The protein below binds the small molecule below.
Small molecule (SMILES): Cc1ccc2c(=O)c(C(=O)O)c[nH]c2n1

Sequence of chain 2.A:
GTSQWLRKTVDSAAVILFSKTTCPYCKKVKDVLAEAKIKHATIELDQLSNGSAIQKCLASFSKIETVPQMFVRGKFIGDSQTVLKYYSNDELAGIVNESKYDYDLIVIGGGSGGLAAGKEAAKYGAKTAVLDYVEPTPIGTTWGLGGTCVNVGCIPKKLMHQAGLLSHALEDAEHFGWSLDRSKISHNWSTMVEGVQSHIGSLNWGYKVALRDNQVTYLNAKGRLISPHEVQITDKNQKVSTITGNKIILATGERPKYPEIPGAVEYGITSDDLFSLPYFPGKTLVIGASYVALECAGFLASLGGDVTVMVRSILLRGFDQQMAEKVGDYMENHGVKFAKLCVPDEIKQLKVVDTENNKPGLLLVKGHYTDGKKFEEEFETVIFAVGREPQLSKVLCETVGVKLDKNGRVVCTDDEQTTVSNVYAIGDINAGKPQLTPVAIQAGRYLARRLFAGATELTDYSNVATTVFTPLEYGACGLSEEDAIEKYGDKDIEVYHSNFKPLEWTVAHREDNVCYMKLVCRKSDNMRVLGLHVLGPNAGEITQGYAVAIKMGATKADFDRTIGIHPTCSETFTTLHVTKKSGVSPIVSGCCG

Binding-site contacts:
Ligand atom O15 contacts residue LEU355 of chain 2.A at 4.0 Å.
Ligand atom O09 contacts residue GLU381 of chain 2.A at 4.4 Å.
Ligand atom C10 contacts residue LEU355 of chain 2.A at 4.1 Å (hydrophobic).
Ligand atom N12 contacts residue LEU369 of chain 2.A at 4.3 Å.
Ligand atom C11 contacts residue LEU355 of chain 2.A at 3.7 Å (hydrophobic).
Ligand atom C02 contacts residue GLU381 of chain 2.A at 4.3 Å.
Ligand atom C07 contacts residue GLU381 of chain 2.A at 3.0 Å.
Ligand atom C04 contacts residue LEU369 of chain 2.A at 3.7 Å (hydrophobic).
Ligand atom O09 contacts residue LEU369 of chain 2.A at 4.0 Å.
Ligand atom C05 contacts residue GLU381 of chain 2.A at 3.9 Å.
Ligand atom C13 contacts residue LEU355 of chain 2.A at 3.7 Å (hydrophobic).
Ligand atom C04 contacts residue GLU383 of chain 2.A at 3.2 Å.
Ligand atom O15 contacts residue LYS353 of chain 2.A at 2.8 Å (salt-bridge).
Ligand atom C06 contacts residue LEU369 of chain 2.A at 3.9 Å (hydrophobic).
Ligand atom C01 contacts residue GLU382 of chain 2.A at 4.4 Å.
Ligand atom C07 contacts residue LEU369 of chain 2.A at 4.0 Å (hydrophobic).
Ligand atom N03 contacts residue LEU369 of chain 2.A at 3.7 Å.
Ligand atom N12 contacts residue GLU383 of chain 2.A at 2.3 Å (salt-bridge).
Ligand atom C01 contacts residue GLU381 of chain 2.A at 3.9 Å.
Ligand atom N03 contacts residue GLU383 of chain 2.A at 3.3 Å (salt-bridge).
Ligand atom C08 contacts residue LEU369 of chain 2.A at 3.8 Å (hydrophobic).
Ligand atom C13 contacts residue LYS353 of chain 2.A at 3.8 Å.
Ligand atom C06 contacts residue GLU381 of chain 2.A at 2.7 Å.
Ligand atom N12 contacts residue LEU355 of chain 2.A at 3.8 Å.
Ligand atom C05 contacts residue LEU369 of chain 2.A at 3.8 Å (hydrophobic).
Ligand atom C02 contacts residue GLU383 of chain 2.A at 4.4 Å.
Ligand atom C10 contacts residue LEU369 of chain 2.A at 4.5 Å (hydrophobic).
Ligand atom O14 contacts residue LYS353 of chain 2.A at 4.3 Å.
Ligand atom C11 contacts residue GLU383 of chain 2.A at 3.3 Å.
Ligand atom C02 contacts residue LEU369 of chain 2.A at 3.9 Å (hydrophobic).
Ligand atom O14 contacts residue LEU355 of chain 2.A at 3.6 Å.